Binding-site contacts:
Ligand atom C8 contacts residue GLY102 of chain 46.C at 3.3 Å.
Ligand atom C8 contacts residue ASN103 of chain 46.C at 4.5 Å.
Ligand atom C4 contacts residue ASN153 of chain 46.A at 4.2 Å.
Ligand atom C5 contacts residue HIS158 of chain 46.A at 4.1 Å.
Ligand atom N2 contacts residue ASN153 of chain 46.A at 2.9 Å (h-bond).
Ligand atom O5 contacts residue HIS149 of chain 46.A at 4.1 Å.
Ligand atom O5 contacts residue THR155 of chain 46.A at 4.3 Å.
Ligand atom O5 contacts residue LYS157 of chain 46.A at 4.5 Å.
Ligand atom C2 contacts residue ASN153 of chain 46.A at 2.5 Å.
Ligand atom O7 contacts residue HIS149 of chain 46.A at 3.3 Å.
Ligand atom C5 contacts residue ASN153 of chain 46.A at 3.7 Å.
Ligand atom C8 contacts residue TRP101 of chain 46.C at 3.6 Å (hydrophobic).
Ligand atom O5 contacts residue HIS158 of chain 46.A at 3.1 Å.
Ligand atom O6 contacts residue LYS157 of chain 46.A at 3.8 Å.
Ligand atom C1 contacts residue ASN153 of chain 46.A at 1.4 Å.
Ligand atom C1 contacts residue HIS158 of chain 46.A at 4.0 Å.
Ligand atom C6 contacts residue LYS157 of chain 46.A at 3.8 Å.
Ligand atom C1 contacts residue HIS149 of chain 46.A at 4.0 Å.
Ligand atom C1 contacts residue THR155 of chain 46.A at 3.9 Å.
Ligand atom C5 contacts residue LYS157 of chain 46.A at 4.1 Å.
Ligand atom N2 contacts residue HIS149 of chain 46.A at 4.3 Å.
Ligand atom O3 contacts residue HIS149 of chain 46.A at 4.4 Å.
Ligand atom C2 contacts residue HIS149 of chain 46.A at 3.6 Å.
Ligand atom O7 contacts residue ASN153 of chain 46.A at 4.0 Å.
Ligand atom O5 contacts residue ASN153 of chain 46.A at 2.4 Å (h-bond).
Ligand atom C3 contacts residue ASN153 of chain 46.A at 3.8 Å.
Ligand atom C7 contacts residue HIS149 of chain 46.A at 4.2 Å.
Ligand atom C6 contacts residue HIS158 of chain 46.A at 3.8 Å.
Ligand atom C7 contacts residue ASN153 of chain 46.A at 3.7 Å.

This small molecule binds to this protein.
Small molecule (SMILES): CC(=O)N[C@@H]1[C@@H](O)[C@H](O)[C@@H](CO)O[C@H]1O

Sequence of chain 46.A:
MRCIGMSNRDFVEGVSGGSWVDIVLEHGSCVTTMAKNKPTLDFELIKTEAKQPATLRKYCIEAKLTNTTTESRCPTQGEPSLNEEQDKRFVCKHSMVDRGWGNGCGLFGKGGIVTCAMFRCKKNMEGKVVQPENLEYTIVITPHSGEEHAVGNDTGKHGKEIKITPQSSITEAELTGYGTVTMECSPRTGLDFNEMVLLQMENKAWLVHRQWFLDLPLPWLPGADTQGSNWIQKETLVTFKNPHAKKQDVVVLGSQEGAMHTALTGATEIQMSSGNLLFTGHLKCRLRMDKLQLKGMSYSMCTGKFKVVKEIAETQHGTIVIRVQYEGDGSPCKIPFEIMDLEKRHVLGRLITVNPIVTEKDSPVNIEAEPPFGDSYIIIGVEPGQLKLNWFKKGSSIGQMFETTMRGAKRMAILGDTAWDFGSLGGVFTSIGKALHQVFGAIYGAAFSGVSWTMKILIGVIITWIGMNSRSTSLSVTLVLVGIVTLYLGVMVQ

Sequence of chain 46.C:
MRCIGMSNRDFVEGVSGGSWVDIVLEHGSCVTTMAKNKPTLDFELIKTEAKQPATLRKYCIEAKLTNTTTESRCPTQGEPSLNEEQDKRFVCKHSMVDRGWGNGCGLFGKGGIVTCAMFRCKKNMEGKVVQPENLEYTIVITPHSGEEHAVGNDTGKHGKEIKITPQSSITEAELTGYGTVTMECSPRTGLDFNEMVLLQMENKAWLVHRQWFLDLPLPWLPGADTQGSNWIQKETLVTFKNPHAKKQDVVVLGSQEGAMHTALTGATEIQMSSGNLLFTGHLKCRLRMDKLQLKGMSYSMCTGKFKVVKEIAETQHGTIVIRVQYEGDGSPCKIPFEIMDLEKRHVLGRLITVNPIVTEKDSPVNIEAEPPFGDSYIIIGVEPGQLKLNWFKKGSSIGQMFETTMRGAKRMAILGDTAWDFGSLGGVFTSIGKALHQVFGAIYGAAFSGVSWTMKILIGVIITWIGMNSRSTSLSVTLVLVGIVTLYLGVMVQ